Sequence of chain 1.D:
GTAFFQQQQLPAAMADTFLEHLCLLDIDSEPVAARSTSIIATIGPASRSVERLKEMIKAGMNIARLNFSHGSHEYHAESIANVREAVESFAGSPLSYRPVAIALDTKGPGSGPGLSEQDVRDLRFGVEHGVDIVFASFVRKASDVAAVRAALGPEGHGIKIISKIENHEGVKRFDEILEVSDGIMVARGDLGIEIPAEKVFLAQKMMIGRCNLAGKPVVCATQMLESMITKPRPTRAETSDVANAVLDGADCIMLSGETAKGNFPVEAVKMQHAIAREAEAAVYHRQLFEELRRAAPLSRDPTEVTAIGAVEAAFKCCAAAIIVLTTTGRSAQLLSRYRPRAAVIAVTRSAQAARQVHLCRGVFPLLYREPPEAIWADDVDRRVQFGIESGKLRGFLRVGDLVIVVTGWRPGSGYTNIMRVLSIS

Binding-site contacts:
Ligand atom O6P contacts residue SER353 of chain 1.D at 2.6 Å (h-bond).
Ligand atom P2 contacts residue THR349 of chain 1.D at 3.7 Å.
Ligand atom O2 contacts residue GLY430 of chain 1.D at 3.5 Å (h-bond).
Ligand atom C6 contacts residue THR438 of chain 1.D at 3.5 Å.
Ligand atom O4P contacts residue SER435 of chain 1.D at 2.9 Å (h-bond).
Ligand atom O4 contacts residue THR438 of chain 1.D at 3.6 Å.
Ligand atom O4P contacts residue THR350 of chain 1.D at 2.8 Å (h-bond).
Ligand atom O6 contacts residue THR348 of chain 1.D at 3.8 Å.
Ligand atom O5P contacts residue SER435 of chain 1.D at 3.3 Å (h-bond).
Ligand atom O4 contacts residue TYR437 of chain 1.D at 2.9 Å (h-bond).
Ligand atom C4 contacts residue GLY434 of chain 1.D at 3.3 Å.
Ligand atom P2 contacts residue SER353 of chain 1.D at 3.5 Å.
Ligand atom O3P contacts residue ARG405 of chain 1.D at 2.9 Å (salt-bridge).
Ligand atom O3P contacts residue TRP398 of chain 1.D at 2.7 Å (h-bond).
Ligand atom O1 contacts residue GLY434 of chain 1.D at 3.8 Å.
Ligand atom O5 contacts residue LEU347 of chain 1.D at 3.7 Å.
Ligand atom O4P contacts residue THR348 of chain 1.D at 3.7 Å.
Ligand atom P2 contacts residue THR348 of chain 1.D at 3.5 Å.
Ligand atom O4P contacts residue THR349 of chain 1.D at 3.3 Å (h-bond).
Ligand atom C5 contacts residue GLY434 of chain 1.D at 3.4 Å.
Ligand atom O3 contacts residue TRP398 of chain 1.D at 3.6 Å.
Ligand atom C6 contacts residue SER353 of chain 1.D at 3.7 Å.
Ligand atom O6 contacts residue THR349 of chain 1.D at 3.2 Å (h-bond).
Ligand atom C6 contacts residue LEU347 of chain 1.D at 3.6 Å (hydrophobic).
Ligand atom C3 contacts residue GLY434 of chain 1.D at 3.5 Å.
Ligand atom O6P contacts residue THR348 of chain 1.D at 2.5 Å (h-bond).
Ligand atom P1 contacts residue ARG405 of chain 1.D at 3.6 Å.
Ligand atom O6 contacts residue SER435 of chain 1.D at 3.8 Å.
Ligand atom O1P contacts residue GLY434 of chain 1.D at 2.8 Å (h-bond).
Ligand atom O5P contacts residue SER353 of chain 1.D at 3.5 Å (h-bond).
Ligand atom O3 contacts residue ARG432 of chain 1.D at 2.8 Å (salt-bridge).
Ligand atom O3 contacts residue GLY430 of chain 1.D at 3.1 Å.
Ligand atom O1P contacts residue PRO433 of chain 1.D at 3.6 Å.
Ligand atom O2 contacts residue LEU347 of chain 1.D at 3.4 Å.
Ligand atom O4 contacts residue GLY434 of chain 1.D at 2.5 Å (h-bond).
Ligand atom O5P contacts residue GLY436 of chain 1.D at 3.0 Å (h-bond).
Ligand atom C3 contacts residue ARG432 of chain 1.D at 3.3 Å.
Ligand atom P2 contacts residue SER435 of chain 1.D at 3.6 Å.
Ligand atom O2P contacts residue ARG405 of chain 1.D at 2.6 Å (salt-bridge).
Ligand atom O4 contacts residue GLY436 of chain 1.D at 3.7 Å.

This protein binds this small molecule.
Small molecule (SMILES): O=P(O)(O)OC[C@H]1O[C@](O)(COP(=O)(O)O)[C@@H](O)[C@@H]1O